Sequence of chain 29.F:
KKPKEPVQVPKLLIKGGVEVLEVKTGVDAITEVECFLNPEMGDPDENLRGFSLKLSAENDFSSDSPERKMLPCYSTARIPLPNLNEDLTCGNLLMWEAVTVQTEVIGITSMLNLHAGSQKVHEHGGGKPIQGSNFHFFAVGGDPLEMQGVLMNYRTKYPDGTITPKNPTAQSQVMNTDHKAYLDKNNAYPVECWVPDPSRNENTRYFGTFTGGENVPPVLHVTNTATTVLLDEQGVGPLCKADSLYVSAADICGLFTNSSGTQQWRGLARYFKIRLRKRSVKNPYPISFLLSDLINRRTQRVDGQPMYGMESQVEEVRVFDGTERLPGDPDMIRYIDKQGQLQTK

Sequence of chain 30.F:
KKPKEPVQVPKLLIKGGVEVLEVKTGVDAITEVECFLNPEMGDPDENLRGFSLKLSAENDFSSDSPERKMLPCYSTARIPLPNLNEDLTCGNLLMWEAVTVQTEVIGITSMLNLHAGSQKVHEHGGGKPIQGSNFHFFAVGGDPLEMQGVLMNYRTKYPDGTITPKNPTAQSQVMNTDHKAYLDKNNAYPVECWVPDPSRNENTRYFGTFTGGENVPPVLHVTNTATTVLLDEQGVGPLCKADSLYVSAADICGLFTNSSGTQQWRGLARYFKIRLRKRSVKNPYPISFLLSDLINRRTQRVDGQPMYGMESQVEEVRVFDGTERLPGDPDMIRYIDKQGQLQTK

Binding-site contacts:
Ligand atom O8 contacts residue GLN278 of chain 30.F at 3.5 Å (h-bond).
Ligand atom C11 contacts residue PHE75 of chain 29.F at 3.5 Å (hydrophobic).
Ligand atom C6 contacts residue ASN272 of chain 30.F at 3.6 Å.
Ligand atom C10 contacts residue ASN272 of chain 30.F at 3.9 Å.
Ligand atom O8 contacts residue THR276 of chain 30.F at 3.9 Å.
Ligand atom O10 contacts residue PHE75 of chain 29.F at 3.9 Å.
Ligand atom C10 contacts residue GLN278 of chain 30.F at 4.1 Å.
Ligand atom O4 contacts residue ASP74 of chain 29.F at 4.0 Å.
Ligand atom O1B contacts residue LYS68 of chain 30.F at 3.0 Å (salt-bridge).
Ligand atom N5 contacts residue ASN272 of chain 30.F at 3.2 Å (h-bond).
Ligand atom C11 contacts residue PHE65 of chain 30.F at 4.0 Å (hydrophobic).
Ligand atom C8 contacts residue LYS68 of chain 30.F at 3.5 Å.
Ligand atom O1B contacts residue ASN272 of chain 30.F at 3.4 Å (h-bond).
Ligand atom O1A contacts residue ASN272 of chain 30.F at 4.1 Å.
Ligand atom O7 contacts residue LEU62 of chain 30.F at 3.9 Å.
Ligand atom C8 contacts residue GLN278 of chain 30.F at 3.7 Å.
Ligand atom O1A contacts residue THR276 of chain 30.F at 3.3 Å (h-bond).
Ligand atom C11 contacts residue HIS138 of chain 26.F at 3.1 Å.
Ligand atom O9 contacts residue LEU67 of chain 30.F at 2.3 Å.
Ligand atom C1 contacts residue THR276 of chain 30.F at 3.1 Å.
Ligand atom C11 contacts residue PHE270 of chain 30.F at 3.9 Å (hydrophobic).
Ligand atom N5 contacts residue GLN278 of chain 30.F at 3.9 Å.
Ligand atom C6 contacts residue LYS68 of chain 30.F at 4.0 Å.
Ligand atom C11 contacts residue GLN278 of chain 30.F at 3.5 Å.
Ligand atom O10 contacts residue LEU62 of chain 30.F at 3.2 Å.
Ligand atom O9 contacts residue GLN278 of chain 30.F at 4.1 Å.
Ligand atom C7 contacts residue GLN278 of chain 30.F at 3.9 Å.
Ligand atom C1 contacts residue ASN272 of chain 30.F at 3.9 Å.
Ligand atom C11 contacts residue THR276 of chain 30.F at 3.2 Å.
Ligand atom O1A contacts residue SER274 of chain 30.F at 3.8 Å.
Ligand atom C10 contacts residue LEU62 of chain 30.F at 3.6 Å (hydrophobic).
Ligand atom O1B contacts residue THR276 of chain 30.F at 2.4 Å (h-bond).
Ligand atom C11 contacts residue LEU62 of chain 30.F at 3.9 Å (hydrophobic).
Ligand atom C11 contacts residue ASN272 of chain 30.F at 3.6 Å.
Ligand atom O8 contacts residue ASN272 of chain 30.F at 3.3 Å (h-bond).
Ligand atom C9 contacts residue GLN278 of chain 30.F at 3.3 Å.
Ligand atom O8 contacts residue LYS68 of chain 30.F at 3.1 Å.
Ligand atom O9 contacts residue LYS68 of chain 30.F at 2.5 Å (salt-bridge).
Ligand atom C9 contacts residue LYS68 of chain 30.F at 3.6 Å.
Ligand atom C9 contacts residue LEU67 of chain 30.F at 3.4 Å (hydrophobic).

Sequence of chain 26.F:
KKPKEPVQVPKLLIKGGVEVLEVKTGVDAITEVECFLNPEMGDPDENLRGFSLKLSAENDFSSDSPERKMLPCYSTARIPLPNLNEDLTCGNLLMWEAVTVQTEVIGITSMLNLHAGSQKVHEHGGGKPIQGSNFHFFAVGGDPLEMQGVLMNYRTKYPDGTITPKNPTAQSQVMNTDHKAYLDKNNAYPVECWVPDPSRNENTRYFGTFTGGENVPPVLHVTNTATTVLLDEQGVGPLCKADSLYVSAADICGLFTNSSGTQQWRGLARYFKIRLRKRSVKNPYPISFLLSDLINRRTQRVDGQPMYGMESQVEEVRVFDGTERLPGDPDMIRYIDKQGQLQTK

This small molecule binds to this protein.
Small molecule (SMILES): CC(=O)N[C@H]1[C@H]([C@H](O)[C@H](O)CO)O[C@@](O[C@H](CO)[C@@H](O)[C@@H]2O[C@@H](C(=O)O)C[C@H](O)[C@H]2NC(C)=O)(C(=O)O)C[C@@H]1O